Binding-site contacts:
Ligand atom CD contacts residue GLU186 of chain 2.A at 3.5 Å.
Ligand atom CB contacts residue ASN179 of chain 2.A at 3.4 Å.
Ligand atom O3P contacts residue ARG60 of chain 2.A at 2.9 Å (salt-bridge).
Ligand atom OXT contacts residue LYS126 of chain 2.A at 2.8 Å (salt-bridge).
Ligand atom NE contacts residue ARG64 of chain 2.A at 3.7 Å.
Ligand atom N contacts residue ASN179 of chain 2.A at 3.0 Å (h-bond).
Ligand atom O1P contacts residue LYS53 of chain 2.A at 3.2 Å.
Ligand atom O contacts residue ASN230 of chain 2.A at 2.9 Å (h-bond).
Ligand atom O2P contacts residue TYR134 of chain 2.A at 2.5 Å (h-bond).
Ligand atom NH2 contacts residue VAL182 of chain 2.A at 3.5 Å.
Ligand atom NH1 contacts residue ARG64 of chain 2.A at 3.7 Å.
Ligand atom N contacts residue ASN230 of chain 2.A at 2.8 Å (h-bond).
Ligand atom O2P contacts residue ARG133 of chain 2.A at 2.9 Å (salt-bridge).
Ligand atom CB contacts residue ASN230 of chain 2.A at 3.7 Å.
Ligand atom P contacts residue ARG133 of chain 2.A at 3.7 Å.
Ligand atom NZ contacts residue ASP229 of chain 2.A at 2.8 Å (salt-bridge).
Ligand atom CA contacts residue ASN179 of chain 2.A at 3.4 Å.
Ligand atom NH2 contacts residue ARG64 of chain 2.A at 3.2 Å (salt-bridge).
Ligand atom NH2 contacts residue GLU186 of chain 2.A at 2.8 Å (salt-bridge).
Ligand atom CA contacts residue ASN230 of chain 2.A at 3.7 Å.
Ligand atom NE contacts residue GLU186 of chain 2.A at 2.8 Å (salt-bridge).
Ligand atom P contacts residue ARG60 of chain 2.A at 3.7 Å.
Ligand atom N contacts residue LEU233 of chain 2.A at 3.6 Å.
Ligand atom CG1 contacts residue GLY175 of chain 2.A at 3.5 Å.
Ligand atom OXT contacts residue ASN179 of chain 2.A at 2.8 Å (h-bond).
Ligand atom CZ contacts residue VAL182 of chain 2.A at 3.7 Å (hydrophobic).
Ligand atom O contacts residue 0DV1 of chain 2.I at 3.8 Å.
Ligand atom CB contacts residue ASN230 of chain 2.A at 3.5 Å.
Ligand atom CA contacts residue LEU178 of chain 2.A at 3.8 Å (hydrophobic).
Ligand atom CZ contacts residue ARG64 of chain 2.A at 3.6 Å.
Ligand atom CG contacts residue ASN230 of chain 2.A at 3.7 Å.
Ligand atom CA contacts residue ASN230 of chain 2.A at 3.4 Å.
Ligand atom NH2 contacts residue ARG133 of chain 2.A at 3.7 Å.
Ligand atom NH2 contacts residue ARG60 of chain 2.A at 3.6 Å.
Ligand atom C contacts residue ASN230 of chain 2.A at 3.5 Å.
Ligand atom CZ contacts residue GLU186 of chain 2.A at 3.5 Å.
Ligand atom O1P contacts residue ARG60 of chain 2.A at 2.9 Å (salt-bridge).
Ligand atom O contacts residue VAL182 of chain 2.A at 3.3 Å.
Ligand atom C contacts residue ASN179 of chain 2.A at 3.7 Å.
Ligand atom O3P contacts residue ARG133 of chain 2.A at 2.7 Å (salt-bridge).

Sequence of chain 2.A:
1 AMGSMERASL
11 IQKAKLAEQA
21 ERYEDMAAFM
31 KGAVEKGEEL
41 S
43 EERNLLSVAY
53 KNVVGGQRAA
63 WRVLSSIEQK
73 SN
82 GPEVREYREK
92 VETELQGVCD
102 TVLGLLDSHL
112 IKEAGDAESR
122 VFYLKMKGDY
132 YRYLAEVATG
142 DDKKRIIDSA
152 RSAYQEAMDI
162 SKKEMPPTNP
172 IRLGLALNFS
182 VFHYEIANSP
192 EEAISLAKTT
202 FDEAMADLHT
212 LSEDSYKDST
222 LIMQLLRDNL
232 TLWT

A small-molecule ligand and the protein it binds are described below.
Small molecule (SMILES): CC(C)[C@H](NC(=O)[C@H](COP(=O)(O)O)NC(=O)[C@H](CCCCN)NC(=O)[C@H](CCCN=C(N)N)NC(=O)[C@H](CCCN=C(N)N)NC(=O)[C@H](C)N)C(=O)O